Binding-site contacts:
Ligand atom C8 contacts residue TYR233 of chain 1.B at 4.1 Å (hydrophobic).
Ligand atom C7 contacts residue HIS234 of chain 1.B at 3.7 Å.
Ligand atom C8 contacts residue ARG206 of chain 1.B at 4.4 Å.
Ligand atom C3 contacts residue ASN256 of chain 1.B at 3.7 Å.
Ligand atom C7 contacts residue ASN256 of chain 1.B at 3.7 Å.
Ligand atom C1 contacts residue ASN256 of chain 1.B at 1.4 Å.
Ligand atom C8 contacts residue HIS234 of chain 1.B at 3.8 Å.
Ligand atom C5 contacts residue ASN256 of chain 1.B at 3.6 Å.
Ligand atom O7 contacts residue HIS234 of chain 1.B at 3.4 Å (h-bond).
Ligand atom C4 contacts residue ASN256 of chain 1.B at 4.2 Å.
Ligand atom C2 contacts residue ASN256 of chain 1.B at 2.4 Å.
Ligand atom C6 contacts residue ASN256 of chain 1.B at 4.1 Å.
Ligand atom O6 contacts residue ASN256 of chain 1.B at 4.2 Å.
Ligand atom O7 contacts residue ASN256 of chain 1.B at 4.2 Å.
Ligand atom O7 contacts residue ARG206 of chain 1.B at 3.9 Å.
Ligand atom C2 contacts residue HIS234 of chain 1.B at 4.0 Å.
Ligand atom O5 contacts residue ASN256 of chain 1.B at 2.3 Å (h-bond).
Ligand atom N2 contacts residue HIS234 of chain 1.B at 4.0 Å.
Ligand atom C1 contacts residue HIS234 of chain 1.B at 4.2 Å.
Ligand atom C8 contacts residue GLY232 of chain 1.B at 3.1 Å.
Ligand atom N2 contacts residue ASN256 of chain 1.B at 2.8 Å (h-bond).
Ligand atom C7 contacts residue GLY232 of chain 1.B at 4.4 Å.

Sequence of chain 1.B:
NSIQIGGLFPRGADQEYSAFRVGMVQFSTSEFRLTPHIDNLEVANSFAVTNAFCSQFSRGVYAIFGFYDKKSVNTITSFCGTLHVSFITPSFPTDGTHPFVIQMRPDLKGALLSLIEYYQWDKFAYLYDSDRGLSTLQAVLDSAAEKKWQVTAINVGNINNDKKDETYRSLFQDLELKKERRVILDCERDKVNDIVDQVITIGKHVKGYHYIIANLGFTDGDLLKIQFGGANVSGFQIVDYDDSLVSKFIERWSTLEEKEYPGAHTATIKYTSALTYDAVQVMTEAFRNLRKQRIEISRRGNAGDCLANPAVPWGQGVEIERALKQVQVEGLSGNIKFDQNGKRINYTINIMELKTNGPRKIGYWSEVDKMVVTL

The protein below binds the small molecule below.
Small molecule (SMILES): CC(=O)N[C@H]1[C@H](O[C@H]2[C@H](O)[C@@H](NC(C)=O)CO[C@@H]2CO)O[C@H](CO)[C@@H](O)[C@@H]1O